Sequence of chain 1.A:
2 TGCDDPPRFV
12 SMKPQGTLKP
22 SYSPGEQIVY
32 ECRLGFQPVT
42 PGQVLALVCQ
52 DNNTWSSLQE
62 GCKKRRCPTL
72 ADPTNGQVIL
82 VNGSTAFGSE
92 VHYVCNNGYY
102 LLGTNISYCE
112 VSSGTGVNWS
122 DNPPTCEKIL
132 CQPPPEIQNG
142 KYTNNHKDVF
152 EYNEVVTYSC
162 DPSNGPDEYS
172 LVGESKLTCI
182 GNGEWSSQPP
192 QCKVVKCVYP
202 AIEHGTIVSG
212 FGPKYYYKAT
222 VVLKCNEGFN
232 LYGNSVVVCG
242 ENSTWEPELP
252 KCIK

Binding-site contacts:
Ligand atom C7 contacts residue ASN83 of chain 1.A at 3.1 Å.
Ligand atom C1 contacts residue ASN83 of chain 1.A at 1.4 Å.
Ligand atom C4 contacts residue ASN83 of chain 1.A at 4.2 Å.
Ligand atom N2 contacts residue ASN83 of chain 1.A at 2.8 Å (h-bond).
Ligand atom C5 contacts residue GLU91 of chain 1.A at 4.0 Å.
Ligand atom C3 contacts residue ASN83 of chain 1.A at 3.8 Å.
Ligand atom C6 contacts residue HIS93 of chain 1.A at 4.2 Å.
Ligand atom C5 contacts residue VAL82 of chain 1.A at 3.8 Å (hydrophobic).
Ligand atom C6 contacts residue VAL82 of chain 1.A at 3.9 Å (hydrophobic).
Ligand atom C2 contacts residue ASN83 of chain 1.A at 2.5 Å.
Ligand atom C3 contacts residue GLU91 of chain 1.A at 4.3 Å.
Ligand atom C5 contacts residue ASN83 of chain 1.A at 3.7 Å.
Ligand atom C8 contacts residue ASN83 of chain 1.A at 4.2 Å.
Ligand atom C1 contacts residue GLU91 of chain 1.A at 4.2 Å.
Ligand atom O5 contacts residue VAL82 of chain 1.A at 3.3 Å.
Ligand atom O4 contacts residue GLU91 of chain 1.A at 3.8 Å.
Ligand atom O5 contacts residue ASN83 of chain 1.A at 2.4 Å (h-bond).
Ligand atom O5 contacts residue GLU91 of chain 1.A at 4.3 Å.
Ligand atom O7 contacts residue ASN83 of chain 1.A at 3.0 Å (h-bond).
Ligand atom C1 contacts residue VAL82 of chain 1.A at 4.0 Å (hydrophobic).
Ligand atom C4 contacts residue GLU91 of chain 1.A at 4.3 Å.
Ligand atom C8 contacts residue GLY89 of chain 1.A at 4.1 Å.

A protein and the small-molecule ligand that binds it are described below.
Small molecule (SMILES): CC(=O)N[C@@H]1[C@@H](O)[C@H](O)[C@@H](CO)O[C@H]1O